Sequence of chain 1.I:
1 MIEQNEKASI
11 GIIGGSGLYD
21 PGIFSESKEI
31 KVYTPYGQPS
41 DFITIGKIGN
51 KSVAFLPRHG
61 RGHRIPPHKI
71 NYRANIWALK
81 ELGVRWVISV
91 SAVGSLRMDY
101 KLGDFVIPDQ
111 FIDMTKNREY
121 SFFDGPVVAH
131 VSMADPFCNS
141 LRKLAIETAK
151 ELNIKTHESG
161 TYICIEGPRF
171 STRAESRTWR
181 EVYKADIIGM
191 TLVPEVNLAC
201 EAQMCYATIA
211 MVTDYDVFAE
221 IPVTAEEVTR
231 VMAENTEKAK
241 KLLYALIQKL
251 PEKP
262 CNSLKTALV

Binding-site contacts:
Ligand atom C5 contacts residue GLY94 of chain 1.H at 3.6 Å.
Ligand atom C1' contacts residue ALA92 of chain 1.H at 3.3 Å (hydrophobic).
Ligand atom N7 contacts residue ASP214 of chain 1.H at 2.5 Å (salt-bridge).
Ligand atom N1 contacts residue ILE188 of chain 1.H at 3.6 Å.
Ligand atom C2' contacts residue MET190 of chain 1.H at 3.8 Å (hydrophobic).
Ligand atom O2' contacts residue GLY189 of chain 1.H at 3.8 Å.
Ligand atom C8 contacts residue ASP214 of chain 1.H at 3.3 Å.
Ligand atom C4' contacts residue SO41 of chain 1.EA at 3.5 Å.
Ligand atom N7 contacts residue GLY94 of chain 1.H at 3.3 Å (h-bond).
Ligand atom N7 contacts residue VAL93 of chain 1.H at 3.6 Å.
Ligand atom C5' contacts residue HIS130 of chain 1.I at 3.2 Å.
Ligand atom C5 contacts residue ASP214 of chain 1.H at 3.7 Å.
Ligand atom N9 contacts residue ALA92 of chain 1.H at 3.7 Å.
Ligand atom N1 contacts residue PHE170 of chain 1.H at 3.6 Å.
Ligand atom C8 contacts residue THR213 of chain 1.H at 3.8 Å.
Ligand atom O2' contacts residue MET190 of chain 1.H at 3.0 Å (h-bond).
Ligand atom C2' contacts residue SO41 of chain 1.EA at 3.7 Å.
Ligand atom N6 contacts residue ASP216 of chain 1.H at 2.9 Å (salt-bridge).
Ligand atom S5' contacts residue HIS130 of chain 1.I at 3.8 Å.
Ligand atom C4 contacts residue PHE170 of chain 1.H at 3.8 Å (hydrophobic).
Ligand atom N3 contacts residue GLY189 of chain 1.H at 3.5 Å.
Ligand atom N3 contacts residue MET190 of chain 1.H at 3.7 Å.
Ligand atom C6 contacts residue ILE188 of chain 1.H at 3.6 Å (hydrophobic).
Ligand atom N6 contacts residue GLY94 of chain 1.H at 3.7 Å.
Ligand atom O3' contacts residue HIS59 of chain 1.H at 3.6 Å.
Ligand atom C8 contacts residue VAL228 of chain 1.H at 3.8 Å (hydrophobic).
Ligand atom C4 contacts residue ILE188 of chain 1.H at 3.8 Å (hydrophobic).
Ligand atom O2' contacts residue SO41 of chain 1.EA at 2.8 Å (h-bond).
Ligand atom C5 contacts residue ILE188 of chain 1.H at 3.8 Å (hydrophobic).
Ligand atom N6 contacts residue ASP214 of chain 1.H at 2.9 Å (salt-bridge).
Ligand atom C2 contacts residue MET190 of chain 1.H at 3.7 Å (hydrophobic).
Ligand atom CS contacts residue VAL228 of chain 1.H at 3.8 Å (hydrophobic).
Ligand atom O3' contacts residue SO41 of chain 1.EA at 2.6 Å (h-bond).
Ligand atom C6 contacts residue PHE170 of chain 1.H at 3.8 Å (hydrophobic).
Ligand atom CS contacts residue SER16 of chain 1.H at 3.5 Å.
Ligand atom N6 contacts residue ILE188 of chain 1.H at 3.6 Å.
Ligand atom O3' contacts residue PRO67 of chain 1.H at 3.5 Å.
Ligand atom C3' contacts residue SO41 of chain 1.EA at 3.5 Å.
Ligand atom C5 contacts residue PHE170 of chain 1.H at 3.7 Å (hydrophobic).
Ligand atom S5' contacts residue VAL228 of chain 1.H at 3.8 Å.

Sequence of chain 1.H:
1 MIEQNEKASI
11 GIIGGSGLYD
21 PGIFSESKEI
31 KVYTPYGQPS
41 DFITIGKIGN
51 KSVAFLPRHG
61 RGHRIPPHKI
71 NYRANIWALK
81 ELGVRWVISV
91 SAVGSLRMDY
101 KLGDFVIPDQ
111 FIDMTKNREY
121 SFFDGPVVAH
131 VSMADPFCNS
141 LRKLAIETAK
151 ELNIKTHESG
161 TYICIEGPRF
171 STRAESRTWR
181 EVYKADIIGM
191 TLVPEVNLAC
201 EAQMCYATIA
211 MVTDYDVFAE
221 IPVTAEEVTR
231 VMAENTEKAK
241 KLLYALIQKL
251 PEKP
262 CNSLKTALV

This small molecule binds to this protein.
Small molecule (SMILES): CSC[C@H]1O[C@@H](n2cnc3c(N)ncnc32)[C@H](O)[C@@H]1O